Binding-site contacts:
Ligand atom C6 contacts residue TRP275 of chain 1.N at 3.8 Å (hydrophobic).
Ligand atom C4 contacts residue GLU62 of chain 1.O at 3.8 Å.
Ligand atom O3 contacts residue THR63 of chain 1.O at 3.2 Å (h-bond).
Ligand atom C16 contacts residue GLY272 of chain 1.N at 4.3 Å.
Ligand atom O25 contacts residue MET271 of chain 1.N at 3.4 Å.
Ligand atom C19 contacts residue TRP275 of chain 1.N at 3.9 Å (hydrophobic).
Ligand atom C11 contacts residue GLN59 of chain 1.O at 4.4 Å.
Ligand atom C15 contacts residue GLY272 of chain 1.N at 3.8 Å.
Ligand atom O12 contacts residue GLN59 of chain 1.O at 3.2 Å (h-bond).
Ligand atom C12 contacts residue GLN59 of chain 1.O at 4.4 Å.
Ligand atom O3 contacts residue GLU62 of chain 1.O at 3.7 Å.
Ligand atom O3 contacts residue GLN59 of chain 1.O at 4.0 Å.
Ligand atom C8 contacts residue TRP275 of chain 1.N at 4.3 Å (hydrophobic).
Ligand atom C3 contacts residue THR66 of chain 1.O at 4.0 Å.
Ligand atom C7 contacts residue TRP275 of chain 1.N at 3.9 Å (hydrophobic).
Ligand atom C22 contacts residue MET271 of chain 1.N at 4.0 Å (hydrophobic).
Ligand atom C16 contacts residue MET271 of chain 1.N at 3.8 Å (hydrophobic).
Ligand atom O7 contacts residue GLU62 of chain 1.O at 2.9 Å (salt-bridge).
Ligand atom C15 contacts residue MET271 of chain 1.N at 3.9 Å (hydrophobic).
Ligand atom C5 contacts residue THR66 of chain 1.O at 3.9 Å.
Ligand atom C3 contacts residue THR63 of chain 1.O at 4.2 Å.
Ligand atom C15 contacts residue TRP275 of chain 1.N at 4.0 Å (hydrophobic).
Ligand atom C3 contacts residue GLU62 of chain 1.O at 4.2 Å.
Ligand atom C24 contacts residue MET271 of chain 1.N at 3.9 Å (hydrophobic).
Ligand atom O26 contacts residue MET271 of chain 1.N at 4.1 Å.
Ligand atom C7 contacts residue GLU62 of chain 1.O at 3.7 Å.
Ligand atom C18 contacts residue TRP275 of chain 1.N at 4.3 Å (hydrophobic).
Ligand atom C6 contacts residue THR66 of chain 1.O at 4.1 Å.
Ligand atom C6 contacts residue GLU62 of chain 1.O at 3.8 Å.
Ligand atom C4 contacts residue THR66 of chain 1.O at 3.8 Å.

Sequence of chain 1.N:
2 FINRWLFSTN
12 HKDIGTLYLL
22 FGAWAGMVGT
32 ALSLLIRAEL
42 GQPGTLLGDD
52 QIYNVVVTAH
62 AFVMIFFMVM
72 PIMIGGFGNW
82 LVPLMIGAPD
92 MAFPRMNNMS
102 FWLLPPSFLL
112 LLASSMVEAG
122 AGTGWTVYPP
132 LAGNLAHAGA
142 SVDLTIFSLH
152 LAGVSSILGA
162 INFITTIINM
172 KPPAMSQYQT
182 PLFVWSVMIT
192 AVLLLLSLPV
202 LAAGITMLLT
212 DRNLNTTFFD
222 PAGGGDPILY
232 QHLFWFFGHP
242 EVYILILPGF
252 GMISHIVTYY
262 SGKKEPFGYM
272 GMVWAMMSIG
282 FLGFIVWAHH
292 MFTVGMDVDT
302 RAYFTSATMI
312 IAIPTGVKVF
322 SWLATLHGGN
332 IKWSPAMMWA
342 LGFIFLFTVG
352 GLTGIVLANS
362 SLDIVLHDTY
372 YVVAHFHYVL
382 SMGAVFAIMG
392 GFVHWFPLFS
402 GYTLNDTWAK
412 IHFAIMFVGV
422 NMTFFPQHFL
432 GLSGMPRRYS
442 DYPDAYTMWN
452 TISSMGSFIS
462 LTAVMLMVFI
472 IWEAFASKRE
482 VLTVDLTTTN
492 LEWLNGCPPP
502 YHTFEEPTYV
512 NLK

Sequence of chain 1.O:
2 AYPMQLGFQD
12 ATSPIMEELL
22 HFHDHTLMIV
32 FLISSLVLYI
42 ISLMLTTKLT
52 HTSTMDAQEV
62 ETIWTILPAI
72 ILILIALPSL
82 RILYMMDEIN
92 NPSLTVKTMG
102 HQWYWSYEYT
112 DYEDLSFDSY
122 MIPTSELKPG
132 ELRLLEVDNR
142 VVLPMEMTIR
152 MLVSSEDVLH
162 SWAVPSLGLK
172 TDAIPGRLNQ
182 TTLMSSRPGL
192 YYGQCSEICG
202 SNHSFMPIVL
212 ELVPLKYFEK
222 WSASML

This protein binds this small molecule.
Small molecule (SMILES): C[C@H](CCC(=O)O)[C@H]1CC[C@H]2[C@@H]3[C@H](O)C[C@@H]4C[C@H](O)CC[C@]4(C)[C@H]3C[C@H](O)[C@]12C